Sequence of chain 1.C:
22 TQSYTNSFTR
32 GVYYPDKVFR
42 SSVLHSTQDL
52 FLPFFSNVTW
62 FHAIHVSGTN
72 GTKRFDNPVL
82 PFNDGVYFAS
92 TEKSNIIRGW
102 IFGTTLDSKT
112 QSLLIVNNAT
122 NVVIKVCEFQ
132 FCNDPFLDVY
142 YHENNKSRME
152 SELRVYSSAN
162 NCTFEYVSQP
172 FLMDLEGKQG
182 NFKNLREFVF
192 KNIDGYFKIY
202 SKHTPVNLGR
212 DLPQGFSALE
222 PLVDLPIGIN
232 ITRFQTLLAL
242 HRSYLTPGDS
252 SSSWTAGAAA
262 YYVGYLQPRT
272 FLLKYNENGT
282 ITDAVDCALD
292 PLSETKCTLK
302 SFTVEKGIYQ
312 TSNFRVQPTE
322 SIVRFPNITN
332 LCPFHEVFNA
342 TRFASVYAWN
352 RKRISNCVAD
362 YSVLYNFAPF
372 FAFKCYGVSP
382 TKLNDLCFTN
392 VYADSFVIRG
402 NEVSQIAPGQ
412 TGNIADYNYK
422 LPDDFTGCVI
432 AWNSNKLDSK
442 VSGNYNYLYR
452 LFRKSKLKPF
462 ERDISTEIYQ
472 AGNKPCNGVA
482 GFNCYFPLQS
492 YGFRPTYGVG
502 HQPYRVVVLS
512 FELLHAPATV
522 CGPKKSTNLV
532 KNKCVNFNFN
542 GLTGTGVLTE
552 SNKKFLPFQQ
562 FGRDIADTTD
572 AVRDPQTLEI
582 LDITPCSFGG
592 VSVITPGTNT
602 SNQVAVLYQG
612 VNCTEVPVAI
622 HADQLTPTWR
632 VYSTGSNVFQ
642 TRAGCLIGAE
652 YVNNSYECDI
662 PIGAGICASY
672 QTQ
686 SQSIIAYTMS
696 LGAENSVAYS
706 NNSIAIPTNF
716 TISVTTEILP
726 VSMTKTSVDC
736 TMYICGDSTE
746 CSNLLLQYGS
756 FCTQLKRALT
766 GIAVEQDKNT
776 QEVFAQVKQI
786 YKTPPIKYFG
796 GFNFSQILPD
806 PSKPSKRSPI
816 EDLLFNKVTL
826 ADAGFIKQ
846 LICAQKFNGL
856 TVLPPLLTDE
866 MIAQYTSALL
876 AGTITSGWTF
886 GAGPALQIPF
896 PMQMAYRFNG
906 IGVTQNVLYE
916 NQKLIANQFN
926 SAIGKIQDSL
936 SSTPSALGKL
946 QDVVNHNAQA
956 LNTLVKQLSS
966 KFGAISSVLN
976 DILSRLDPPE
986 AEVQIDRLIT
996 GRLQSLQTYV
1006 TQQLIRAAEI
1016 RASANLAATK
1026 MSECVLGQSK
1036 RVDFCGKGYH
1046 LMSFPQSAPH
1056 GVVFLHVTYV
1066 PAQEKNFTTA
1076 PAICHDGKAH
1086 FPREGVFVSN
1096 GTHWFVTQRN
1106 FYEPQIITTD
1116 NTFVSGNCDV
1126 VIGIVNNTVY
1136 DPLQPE

Binding-site contacts:
Ligand atom C8 contacts residue ASN714 of chain 1.C at 4.2 Å.
Ligand atom O6 contacts residue GLN923 of chain 1.C at 4.2 Å.
Ligand atom C6 contacts residue GLN923 of chain 1.C at 3.9 Å.
Ligand atom O5 contacts residue PHE715 of chain 1.C at 4.4 Å.
Ligand atom C5 contacts residue GLN923 of chain 1.C at 4.1 Å.
Ligand atom O7 contacts residue ASN714 of chain 1.C at 3.3 Å (h-bond).
Ligand atom O4 contacts residue LEU919 of chain 1.C at 4.2 Å.
Ligand atom C1 contacts residue ASN714 of chain 1.C at 1.4 Å.
Ligand atom C7 contacts residue GLN1068 of chain 1.C at 3.9 Å.
Ligand atom O7 contacts residue GLN1068 of chain 1.C at 2.8 Å (h-bond).
Ligand atom O5 contacts residue ASN714 of chain 1.C at 2.3 Å (h-bond).
Ligand atom C7 contacts residue ASN714 of chain 1.C at 3.3 Å.
Ligand atom O7 contacts residue ASN922 of chain 1.C at 4.4 Å.
Ligand atom C2 contacts residue ASN714 of chain 1.C at 2.4 Å.
Ligand atom N2 contacts residue ASN714 of chain 1.C at 2.9 Å (h-bond).
Ligand atom C3 contacts residue ASN714 of chain 1.C at 3.8 Å.
Ligand atom C4 contacts residue ASN714 of chain 1.C at 4.2 Å.
Ligand atom C5 contacts residue ASN714 of chain 1.C at 3.6 Å.
Ligand atom O7 contacts residue LEU919 of chain 1.C at 4.2 Å.

The protein below binds the small molecule below.
Small molecule (SMILES): CC(=O)N[C@H]1[C@H](O[C@H]2[C@H](O)[C@@H](NC(C)=O)CO[C@@H]2CO)O[C@H](CO)[C@@H](O)[C@@H]1O